The small molecule below binds the protein below.
Small molecule (SMILES): CC1(C)[C@@H]2CC[C@@]1(C)C(=O)C2

Binding-site contacts:
Ligand atom C9 contacts residue HEM1 of chain 1.C at 3.6 Å.
Ligand atom C4 contacts residue HEM1 of chain 1.C at 4.0 Å.
Ligand atom C1 contacts residue LEU244 of chain 1.A at 4.3 Å (hydrophobic).
Ligand atom C7 contacts residue HEM1 of chain 1.C at 4.4 Å.
Ligand atom C10 contacts residue TYR96 of chain 1.A at 3.3 Å (hydrophobic).
Ligand atom C5 contacts residue HEM1 of chain 1.C at 3.9 Å.
Ligand atom C9 contacts residue TYR96 of chain 1.A at 4.2 Å (hydrophobic).
Ligand atom C1 contacts residue VAL247 of chain 1.A at 4.5 Å (hydrophobic).
Ligand atom C9 contacts residue THR101 of chain 1.A at 4.0 Å.
Ligand atom C6 contacts residue LEU244 of chain 1.A at 3.7 Å (hydrophobic).
Ligand atom C8 contacts residue VAL295 of chain 1.A at 4.3 Å (hydrophobic).
Ligand atom C10 contacts residue PHE87 of chain 1.A at 3.9 Å (hydrophobic).
Ligand atom C8 contacts residue PHE87 of chain 1.A at 4.2 Å (hydrophobic).
Ligand atom O contacts residue VAL247 of chain 1.A at 3.4 Å.
Ligand atom O contacts residue THR185 of chain 1.A at 3.7 Å.
Ligand atom C2 contacts residue VAL247 of chain 1.A at 4.1 Å (hydrophobic).
Ligand atom C6 contacts residue VAL247 of chain 1.A at 4.3 Å (hydrophobic).
Ligand atom C1 contacts residue TYR96 of chain 1.A at 4.5 Å (hydrophobic).
Ligand atom C6 contacts residue GLY248 of chain 1.A at 4.4 Å.
Ligand atom C8 contacts residue HEM1 of chain 1.C at 4.3 Å.
Ligand atom C9 contacts residue LEU244 of chain 1.A at 4.3 Å (hydrophobic).
Ligand atom C8 contacts residue ASP297 of chain 1.A at 3.7 Å.
Ligand atom C10 contacts residue VAL247 of chain 1.A at 4.2 Å (hydrophobic).
Ligand atom C10 contacts residue LEU244 of chain 1.A at 3.8 Å (hydrophobic).
Ligand atom C2 contacts residue VAL396 of chain 1.A at 4.2 Å (hydrophobic).
Ligand atom C3 contacts residue THR252 of chain 1.A at 4.3 Å.
Ligand atom O contacts residue VAL396 of chain 1.A at 3.9 Å.
Ligand atom C3 contacts residue VAL396 of chain 1.A at 3.9 Å (hydrophobic).

Sequence of chain 1.A:
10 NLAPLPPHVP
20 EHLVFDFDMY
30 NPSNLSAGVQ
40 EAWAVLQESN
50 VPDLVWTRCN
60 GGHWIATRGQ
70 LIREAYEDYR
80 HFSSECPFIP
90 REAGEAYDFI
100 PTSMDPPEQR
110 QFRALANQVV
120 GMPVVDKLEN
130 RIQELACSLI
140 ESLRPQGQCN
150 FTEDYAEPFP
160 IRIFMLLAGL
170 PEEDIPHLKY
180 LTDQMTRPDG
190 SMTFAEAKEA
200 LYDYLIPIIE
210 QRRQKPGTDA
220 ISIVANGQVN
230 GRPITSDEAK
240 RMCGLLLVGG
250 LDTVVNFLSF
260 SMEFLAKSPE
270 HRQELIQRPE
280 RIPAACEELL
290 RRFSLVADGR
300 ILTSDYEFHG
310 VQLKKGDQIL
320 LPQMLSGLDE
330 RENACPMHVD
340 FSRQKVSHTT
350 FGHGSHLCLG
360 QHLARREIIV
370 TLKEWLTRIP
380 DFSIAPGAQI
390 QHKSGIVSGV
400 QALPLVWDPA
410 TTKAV